Binding-site contacts:
Ligand atom O14 contacts residue GLY203 of chain 1.A at 4.4 Å.
Ligand atom C10 contacts residue ILE22 of chain 1.A at 4.0 Å (hydrophobic).
Ligand atom N09 contacts residue LYS21 of chain 1.A at 3.0 Å (salt-bridge).
Ligand atom C11 contacts residue LYS21 of chain 1.A at 3.4 Å.
Ligand atom O14 contacts residue LYS339 of chain 1.A at 3.6 Å.
Ligand atom S03 contacts residue GLY203 of chain 1.A at 4.2 Å.
Ligand atom O07 contacts residue TYR200 of chain 1.A at 3.4 Å.
Ligand atom O08 contacts residue PRO23 of chain 1.A at 4.2 Å.
Ligand atom O15 contacts residue LYS339 of chain 1.A at 2.7 Å (salt-bridge).
Ligand atom C10 contacts residue PRO23 of chain 1.A at 3.7 Å (hydrophobic).
Ligand atom C04 contacts residue GLY203 of chain 1.A at 4.0 Å.
Ligand atom C02 contacts residue GLY203 of chain 1.A at 3.9 Å.
Ligand atom N09 contacts residue PRO23 of chain 1.A at 4.0 Å.
Ligand atom C13 contacts residue LYS21 of chain 1.A at 4.3 Å.
Ligand atom S06 contacts residue LYS21 of chain 1.A at 4.4 Å.
Ligand atom C10 contacts residue LYS21 of chain 1.A at 3.3 Å.
Ligand atom O08 contacts residue ILE45 of chain 1.A at 3.2 Å.
Ligand atom S06 contacts residue PRO23 of chain 1.A at 4.2 Å.
Ligand atom C05 contacts residue GLY203 of chain 1.A at 3.7 Å.
Ligand atom C13 contacts residue GLY203 of chain 1.A at 4.4 Å.
Ligand atom C11 contacts residue PRO23 of chain 1.A at 4.2 Å (hydrophobic).
Ligand atom C13 contacts residue LYS339 of chain 1.A at 3.5 Å.
Ligand atom O07 contacts residue PRO23 of chain 1.A at 3.6 Å.
Ligand atom O07 contacts residue GLY203 of chain 1.A at 4.0 Å.
Ligand atom S06 contacts residue GLY203 of chain 1.A at 4.4 Å.
Ligand atom C01 contacts residue GLY203 of chain 1.A at 3.7 Å.
Ligand atom O15 contacts residue LYS21 of chain 1.A at 3.2 Å (salt-bridge).
Ligand atom O07 contacts residue LYS21 of chain 1.A at 4.4 Å.
Ligand atom S06 contacts residue ILE45 of chain 1.A at 4.5 Å.
Ligand atom C11 contacts residue ILE22 of chain 1.A at 4.1 Å (hydrophobic).

Sequence of chain 1.A:
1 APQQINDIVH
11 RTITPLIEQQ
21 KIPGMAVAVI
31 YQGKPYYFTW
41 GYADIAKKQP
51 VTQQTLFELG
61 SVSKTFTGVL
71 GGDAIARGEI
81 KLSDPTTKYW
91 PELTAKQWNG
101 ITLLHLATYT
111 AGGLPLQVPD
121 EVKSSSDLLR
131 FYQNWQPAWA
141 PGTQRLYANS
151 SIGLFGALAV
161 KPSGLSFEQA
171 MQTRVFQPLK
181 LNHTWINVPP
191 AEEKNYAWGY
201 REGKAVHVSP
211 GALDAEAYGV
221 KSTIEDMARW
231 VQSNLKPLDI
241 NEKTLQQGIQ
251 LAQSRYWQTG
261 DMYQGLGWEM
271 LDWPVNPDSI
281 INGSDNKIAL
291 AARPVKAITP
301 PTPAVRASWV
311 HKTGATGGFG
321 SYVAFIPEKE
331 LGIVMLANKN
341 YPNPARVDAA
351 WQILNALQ

A protein and the small-molecule ligand that binds it are described below.
Small molecule (SMILES): O=C(O)c1sccc1S(=O)(=O)NC1CC1